Sequence of chain 1.B:
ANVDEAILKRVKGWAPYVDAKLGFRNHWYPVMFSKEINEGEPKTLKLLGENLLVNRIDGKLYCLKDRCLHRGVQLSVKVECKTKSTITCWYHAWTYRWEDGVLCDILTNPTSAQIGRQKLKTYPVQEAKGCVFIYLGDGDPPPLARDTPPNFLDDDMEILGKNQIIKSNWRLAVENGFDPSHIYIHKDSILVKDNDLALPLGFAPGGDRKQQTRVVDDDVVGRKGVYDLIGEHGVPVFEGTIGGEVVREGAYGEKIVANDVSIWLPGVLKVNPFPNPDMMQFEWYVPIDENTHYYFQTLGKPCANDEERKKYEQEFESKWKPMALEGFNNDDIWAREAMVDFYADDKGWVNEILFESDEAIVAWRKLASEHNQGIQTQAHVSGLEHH

A protein and the small-molecule ligand that binds it are described below.
Small molecule (SMILES): c1ccc2c(c1)[nH]c1ccccc12

Binding-site contacts:
Ligand atom C7 contacts residue VAL262 of chain 1.B at 4.2 Å (hydrophobic).
Ligand atom C3 contacts residue ASN330 of chain 1.B at 3.7 Å.
Ligand atom C3 contacts residue PHE275 of chain 1.B at 3.5 Å (hydrophobic).
Ligand atom C1 contacts residue GLU284 of chain 1.B at 3.7 Å.
Ligand atom C2 contacts residue ASN330 of chain 1.B at 3.5 Å.
Ligand atom C4B contacts residue OXY1 of chain 1.L at 3.7 Å.
Ligand atom C8 contacts residue HIS183 of chain 1.B at 4.0 Å.
Ligand atom C3 contacts residue VAL272 of chain 1.B at 4.2 Å (hydrophobic).
Ligand atom C8 contacts residue GLY178 of chain 1.B at 3.9 Å.
Ligand atom C4 contacts residue PHE275 of chain 1.B at 3.5 Å (hydrophobic).
Ligand atom C3 contacts residue OXY1 of chain 1.L at 3.4 Å.
Ligand atom C8A contacts residue GLY178 of chain 1.B at 3.7 Å.
Ligand atom N9 contacts residue LEU270 of chain 1.B at 3.7 Å.
Ligand atom C9A contacts residue VAL272 of chain 1.B at 3.5 Å (hydrophobic).
Ligand atom C8A contacts residue OXY1 of chain 1.L at 4.0 Å.
Ligand atom C3 contacts residue PHE329 of chain 1.B at 3.9 Å (hydrophobic).
Ligand atom C1 contacts residue OXY1 of chain 1.L at 2.9 Å.
Ligand atom C2 contacts residue VAL272 of chain 1.B at 4.0 Å (hydrophobic).
Ligand atom N9 contacts residue VAL272 of chain 1.B at 3.8 Å.
Ligand atom C3 contacts residue GLN282 of chain 1.B at 3.4 Å.
Ligand atom C4 contacts residue OXY1 of chain 1.L at 3.2 Å.
Ligand atom C9A contacts residue GLY178 of chain 1.B at 4.0 Å.
Ligand atom C2 contacts residue GLN282 of chain 1.B at 3.2 Å.
Ligand atom C1 contacts residue VAL272 of chain 1.B at 3.7 Å (hydrophobic).
Ligand atom C2 contacts residue OXY1 of chain 1.L at 3.4 Å.
Ligand atom C8A contacts residue HIS183 of chain 1.B at 3.9 Å.
Ligand atom C4 contacts residue PHE329 of chain 1.B at 3.6 Å (hydrophobic).
Ligand atom C4 contacts residue VAL272 of chain 1.B at 4.0 Å (hydrophobic).
Ligand atom C6 contacts residue ALA259 of chain 1.B at 3.6 Å (hydrophobic).
Ligand atom C1 contacts residue LEU270 of chain 1.B at 3.4 Å (hydrophobic).
Ligand atom C9A contacts residue LEU270 of chain 1.B at 3.8 Å (hydrophobic).
Ligand atom C4B contacts residue VAL272 of chain 1.B at 4.1 Å (hydrophobic).
Ligand atom N9 contacts residue GLY178 of chain 1.B at 2.9 Å (h-bond).
Ligand atom N9 contacts residue OXY1 of chain 1.L at 3.5 Å (h-bond).
Ligand atom C4A contacts residue VAL272 of chain 1.B at 3.6 Å (hydrophobic).
Ligand atom N9 contacts residue HIS183 of chain 1.B at 3.9 Å.
Ligand atom C4A contacts residue OXY1 of chain 1.L at 3.0 Å.
Ligand atom C5 contacts residue ALA259 of chain 1.B at 3.7 Å (hydrophobic).
Ligand atom C2 contacts residue GLU284 of chain 1.B at 3.6 Å.
Ligand atom C9A contacts residue OXY1 of chain 1.L at 3.0 Å.